Binding-site contacts:
Ligand atom O1B contacts residue THR96 of chain 1.F at 3.1 Å (h-bond).
Ligand atom C4 contacts residue PHE63 of chain 1.F at 3.2 Å (hydrophobic).
Ligand atom C5 contacts residue PHE63 of chain 1.F at 3.4 Å (hydrophobic).
Ligand atom O1A contacts residue GLY94 of chain 1.F at 3.6 Å.
Ligand atom N6 contacts residue ARG65 of chain 1.F at 3.5 Å (salt-bridge).
Ligand atom PG contacts residue MG1 of chain 1.O at 3.4 Å.
Ligand atom O2B contacts residue LYS95 of chain 1.F at 2.7 Å (salt-bridge).
Ligand atom O2G contacts residue GLU194 of chain 1.F at 3.6 Å.
Ligand atom N3B contacts residue GLY92 of chain 1.F at 3.3 Å (h-bond).
Ligand atom C2 contacts residue PHE63 of chain 1.F at 3.4 Å (hydrophobic).
Ligand atom O1B contacts residue MG1 of chain 1.O at 3.5 Å.
Ligand atom O2G contacts residue LYS15 of chain 1.F at 2.6 Å (salt-bridge).
Ligand atom C6 contacts residue PHE63 of chain 1.F at 3.3 Å (hydrophobic).
Ligand atom C5 contacts residue LEU21 of chain 1.F at 3.6 Å (hydrophobic).
Ligand atom C4 contacts residue LEU21 of chain 1.F at 3.6 Å (hydrophobic).
Ligand atom N7 contacts residue LEU21 of chain 1.F at 3.6 Å.
Ligand atom O2G contacts residue MG1 of chain 1.O at 2.0 Å.
Ligand atom O1A contacts residue ALA97 of chain 1.F at 2.9 Å (h-bond).
Ligand atom O1B contacts residue LYS95 of chain 1.F at 3.2 Å (salt-bridge).
Ligand atom O3G contacts residue LYS95 of chain 1.F at 2.4 Å (salt-bridge).
Ligand atom O2B contacts residue GLY94 of chain 1.F at 3.6 Å.
Ligand atom O4' contacts residue ASN20 of chain 1.F at 3.5 Å.
Ligand atom PG contacts residue LYS15 of chain 1.F at 3.5 Å.
Ligand atom N9 contacts residue LEU21 of chain 1.F at 3.5 Å.
Ligand atom N6 contacts residue GLN70 of chain 1.F at 3.4 Å (h-bond).
Ligand atom PB contacts residue GLY92 of chain 1.F at 3.1 Å.
Ligand atom O3' contacts residue ARG18 of chain 1.F at 3.5 Å (salt-bridge).
Ligand atom O1A contacts residue THR96 of chain 1.F at 3.1 Å (h-bond).
Ligand atom N9 contacts residue PHE63 of chain 1.F at 3.5 Å.
Ligand atom O1G contacts residue LYS15 of chain 1.F at 3.0 Å.
Ligand atom O1G contacts residue SER91 of chain 1.F at 2.9 Å (h-bond).
Ligand atom O2G contacts residue THR96 of chain 1.F at 3.1 Å (h-bond).
Ligand atom O4' contacts residue LEU21 of chain 1.F at 3.6 Å (h-bond).
Ligand atom O2B contacts residue GLY92 of chain 1.F at 3.7 Å.
Ligand atom O3A contacts residue GLY94 of chain 1.F at 3.3 Å (h-bond).
Ligand atom O3G contacts residue SER91 of chain 1.F at 3.5 Å.
Ligand atom C8 contacts residue LEU21 of chain 1.F at 3.5 Å (hydrophobic).
Ligand atom N3 contacts residue PHE63 of chain 1.F at 3.4 Å.
Ligand atom N1 contacts residue PHE63 of chain 1.F at 3.3 Å.
Ligand atom PG contacts residue SER91 of chain 1.F at 3.6 Å.

Sequence of chain 1.F:
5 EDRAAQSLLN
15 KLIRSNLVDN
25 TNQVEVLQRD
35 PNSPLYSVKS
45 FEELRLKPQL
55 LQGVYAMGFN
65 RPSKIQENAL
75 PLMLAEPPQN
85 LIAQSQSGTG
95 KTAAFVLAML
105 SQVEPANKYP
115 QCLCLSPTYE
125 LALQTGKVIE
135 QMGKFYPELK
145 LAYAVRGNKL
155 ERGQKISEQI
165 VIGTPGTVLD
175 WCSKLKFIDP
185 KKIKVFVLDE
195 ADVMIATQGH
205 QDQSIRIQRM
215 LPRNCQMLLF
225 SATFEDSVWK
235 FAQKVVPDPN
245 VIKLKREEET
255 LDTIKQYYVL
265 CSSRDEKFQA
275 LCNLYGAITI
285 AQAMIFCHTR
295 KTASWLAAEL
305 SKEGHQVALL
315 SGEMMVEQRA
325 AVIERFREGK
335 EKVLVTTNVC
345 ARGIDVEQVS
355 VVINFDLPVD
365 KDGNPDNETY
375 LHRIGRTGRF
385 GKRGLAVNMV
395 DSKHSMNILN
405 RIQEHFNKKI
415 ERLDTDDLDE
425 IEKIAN

The protein below binds the small molecule below.
Small molecule (SMILES): Nc1ncnc2c1ncn2[C@@H]1O[C@H](CO[P](=O)(O)O[P](=O)(O)NP(=O)(O)O)[C@@H](O)[C@H]1O